Binding-site contacts:
Ligand atom C14 contacts residue LEU215 of chain 27.D at 3.3 Å (hydrophobic).
Ligand atom O12 contacts residue GLY360 of chain 27.D at 3.8 Å.
Ligand atom C40 contacts residue VAL23 of chain 27.D at 3.7 Å (hydrophobic).
Ligand atom O06 contacts residue THR274 of chain 27.D at 2.9 Å (h-bond).
Ligand atom O01 contacts residue ARG276 of chain 27.D at 3.7 Å.
Ligand atom C15 contacts residue LEU273 of chain 27.D at 3.8 Å (hydrophobic).
Ligand atom C15 contacts residue THR274 of chain 27.D at 3.8 Å.
Ligand atom C16 contacts residue THR274 of chain 27.D at 3.6 Å.
Ligand atom C09 contacts residue HIS227 of chain 27.D at 3.6 Å.
Ligand atom C33 contacts residue GLU22 of chain 27.D at 3.7 Å.
Ligand atom O07 contacts residue THR274 of chain 27.D at 3.7 Å.
Ligand atom C41 contacts residue VAL23 of chain 27.D at 2.8 Å (hydrophobic).
Ligand atom C08 contacts residue HIS227 of chain 27.D at 3.1 Å.
Ligand atom C31 contacts residue HIS227 of chain 27.D at 3.6 Å.
Ligand atom O13 contacts residue ARG359 of chain 27.D at 3.3 Å (salt-bridge).
Ligand atom C16 contacts residue PRO272 of chain 27.D at 3.8 Å (hydrophobic).
Ligand atom C39 contacts residue ALA231 of chain 27.D at 3.7 Å (hydrophobic).
Ligand atom C44 contacts residue LEU361 of chain 27.D at 3.1 Å (hydrophobic).
Ligand atom O13 contacts residue PRO358 of chain 27.D at 3.2 Å.
Ligand atom C14 contacts residue THR274 of chain 27.D at 3.6 Å.
Ligand atom C05 contacts residue HIS227 of chain 27.D at 2.9 Å.
Ligand atom O06 contacts residue LEU215 of chain 27.D at 3.5 Å.
Ligand atom C36 contacts residue HIS227 of chain 27.D at 3.4 Å.
Ligand atom O06 contacts residue LEU273 of chain 27.D at 3.0 Å.
Ligand atom C41 contacts residue GLU27 of chain 27.D at 3.3 Å.
Ligand atom O14 contacts residue HIS227 of chain 27.D at 2.3 Å (h-bond).
Ligand atom O06 contacts residue PRO272 of chain 27.D at 3.7 Å.
Ligand atom C15 contacts residue PRO272 of chain 27.D at 3.3 Å (hydrophobic).
Ligand atom C42 contacts residue VAL23 of chain 27.D at 3.2 Å (hydrophobic).
Ligand atom C28 contacts residue PRO358 of chain 27.D at 3.7 Å (hydrophobic).
Ligand atom O10 contacts residue GLY360 of chain 27.D at 3.8 Å.
Ligand atom C30 contacts residue HIS227 of chain 27.D at 3.2 Å.
Ligand atom C04 contacts residue HIS227 of chain 27.D at 3.5 Å.
Ligand atom C19 contacts residue THR274 of chain 27.D at 3.2 Å.
Ligand atom C06 contacts residue HIS227 of chain 27.D at 2.2 Å.
Ligand atom C07 contacts residue HIS227 of chain 27.D at 2.4 Å.
Ligand atom O05 contacts residue LEU361 of chain 27.D at 3.2 Å.
Ligand atom C07 contacts residue ASP224 of chain 27.D at 3.6 Å.
Ligand atom C47 contacts residue ARG276 of chain 27.D at 3.5 Å.
Ligand atom C42 contacts residue GLU27 of chain 27.D at 3.4 Å.

Sequence of chain 27.D:
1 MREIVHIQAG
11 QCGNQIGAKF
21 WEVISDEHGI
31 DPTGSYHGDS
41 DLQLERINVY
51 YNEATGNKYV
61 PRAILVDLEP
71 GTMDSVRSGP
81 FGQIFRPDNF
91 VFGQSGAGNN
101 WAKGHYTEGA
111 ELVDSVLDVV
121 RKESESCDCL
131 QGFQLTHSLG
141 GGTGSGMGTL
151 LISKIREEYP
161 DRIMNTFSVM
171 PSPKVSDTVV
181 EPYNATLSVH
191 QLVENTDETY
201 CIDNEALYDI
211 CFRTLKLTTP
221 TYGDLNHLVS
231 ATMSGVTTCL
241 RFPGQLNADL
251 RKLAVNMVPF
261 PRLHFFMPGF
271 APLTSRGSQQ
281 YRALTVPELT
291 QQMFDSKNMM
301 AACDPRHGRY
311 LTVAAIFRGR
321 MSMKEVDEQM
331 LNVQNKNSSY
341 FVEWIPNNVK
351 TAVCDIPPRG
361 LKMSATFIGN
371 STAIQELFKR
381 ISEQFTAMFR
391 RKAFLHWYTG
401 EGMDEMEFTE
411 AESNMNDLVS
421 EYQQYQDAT

This small molecule binds to this protein.
Small molecule (SMILES): CC(=O)O[C@H]1C(=O)[C@@]2(C)[C@H]([C@H](OC(=O)c3ccccc3)[C@]3(O)C[C@H](OC(=O)[C@H](O)[C@@H](NC(=O)c4ccccc4)c4ccccc4)C(C)=C1C3(C)C)[C@]1(OC(C)=O)CO[C@@H]1C[C@@H]2O